This protein binds this small molecule.
Small molecule (SMILES): CC(=O)N[C@@H]1[C@@H](O)[C@H](O)[C@@H](CO)O[C@H]1O

Binding-site contacts:
Ligand atom C4 contacts residue ASN53 of chain 1.B at 4.2 Å.
Ligand atom N2 contacts residue ASN53 of chain 1.B at 2.8 Å (h-bond).
Ligand atom C7 contacts residue ASN53 of chain 1.B at 3.6 Å.
Ligand atom O5 contacts residue ASN53 of chain 1.B at 2.4 Å (h-bond).
Ligand atom N2 contacts residue LEU46 of chain 1.B at 3.8 Å.
Ligand atom C8 contacts residue ASN53 of chain 1.B at 3.7 Å.
Ligand atom C3 contacts residue ASN53 of chain 1.B at 3.7 Å.
Ligand atom C5 contacts residue ASN53 of chain 1.B at 3.7 Å.
Ligand atom C8 contacts residue PRO48 of chain 1.B at 4.0 Å (hydrophobic).
Ligand atom C7 contacts residue LEU46 of chain 1.B at 3.9 Å (hydrophobic).
Ligand atom O7 contacts residue LEU46 of chain 1.B at 4.1 Å.
Ligand atom C1 contacts residue ASN53 of chain 1.B at 1.4 Å.
Ligand atom C7 contacts residue PRO48 of chain 1.B at 4.5 Å (hydrophobic).
Ligand atom C2 contacts residue ASN53 of chain 1.B at 2.3 Å.
Ligand atom O7 contacts residue PRO48 of chain 1.B at 4.3 Å.

Sequence of chain 1.B:
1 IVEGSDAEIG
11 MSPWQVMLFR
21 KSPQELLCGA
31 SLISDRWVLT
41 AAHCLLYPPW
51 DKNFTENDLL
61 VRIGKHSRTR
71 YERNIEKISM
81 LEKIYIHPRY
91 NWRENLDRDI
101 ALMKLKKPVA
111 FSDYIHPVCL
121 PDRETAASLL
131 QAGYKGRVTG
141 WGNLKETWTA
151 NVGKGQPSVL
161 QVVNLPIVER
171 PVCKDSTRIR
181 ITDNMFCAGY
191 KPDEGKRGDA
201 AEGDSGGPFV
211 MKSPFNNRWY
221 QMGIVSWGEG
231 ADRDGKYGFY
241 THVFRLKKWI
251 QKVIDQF